Sequence of chain 1.A:
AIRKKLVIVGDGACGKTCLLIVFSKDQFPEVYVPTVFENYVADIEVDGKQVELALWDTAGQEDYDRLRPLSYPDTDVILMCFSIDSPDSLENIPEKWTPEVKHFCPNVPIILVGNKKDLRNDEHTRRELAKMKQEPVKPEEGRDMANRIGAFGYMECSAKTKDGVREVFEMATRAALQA

Binding-site contacts:
Ligand atom C10 contacts residue ARG151 of chain 1.A at 3.6 Å.
Ligand atom C13 contacts residue ARG151 of chain 1.A at 4.4 Å.
Ligand atom C12 contacts residue ASP147 of chain 1.A at 3.6 Å.
Ligand atom C11 contacts residue ASP147 of chain 1.A at 4.3 Å.
Ligand atom C11 contacts residue ASN150 of chain 1.A at 3.6 Å.
Ligand atom C06 contacts residue ARG151 of chain 1.A at 3.8 Å.
Ligand atom O08 contacts residue ARG151 of chain 1.A at 3.5 Å.
Ligand atom C09 contacts residue ASP147 of chain 1.A at 4.5 Å.
Ligand atom C02 contacts residue ASP147 of chain 1.A at 4.1 Å.
Ligand atom C14 contacts residue ASP147 of chain 1.A at 3.9 Å.
Ligand atom C11 contacts residue ARG151 of chain 1.A at 3.9 Å.
Ligand atom C12 contacts residue ASN150 of chain 1.A at 3.6 Å.
Ligand atom O16 contacts residue ARG151 of chain 1.A at 3.7 Å.
Ligand atom C12 contacts residue ARG151 of chain 1.A at 4.2 Å.
Ligand atom C15 contacts residue ARG151 of chain 1.A at 3.4 Å.
Ligand atom C01 contacts residue ASP147 of chain 1.A at 3.1 Å.
Ligand atom C14 contacts residue ARG151 of chain 1.A at 3.7 Å.
Ligand atom C13 contacts residue ASP147 of chain 1.A at 3.4 Å.
Ligand atom N05 contacts residue ARG151 of chain 1.A at 4.2 Å.
Ligand atom N17 contacts residue ARG151 of chain 1.A at 3.5 Å (salt-bridge).
Ligand atom C10 contacts residue ASN150 of chain 1.A at 4.2 Å.
Ligand atom C07 contacts residue ARG151 of chain 1.A at 3.6 Å.
Ligand atom C09 contacts residue ARG151 of chain 1.A at 3.5 Å.

A protein and the small-molecule ligand that binds it are described below.
Small molecule (SMILES): CCC(=O)Nc1c(C(N)=O)oc2ccccc12